This protein binds this small molecule.
Small molecule (SMILES): CC(=O)N[C@H]1[C@H](O[C@H]2[C@H](O)[C@@H](NC(C)=O)CO[C@@H]2CO)O[C@H](CO)[C@@H](O)[C@@H]1O

Sequence of chain 1.B:
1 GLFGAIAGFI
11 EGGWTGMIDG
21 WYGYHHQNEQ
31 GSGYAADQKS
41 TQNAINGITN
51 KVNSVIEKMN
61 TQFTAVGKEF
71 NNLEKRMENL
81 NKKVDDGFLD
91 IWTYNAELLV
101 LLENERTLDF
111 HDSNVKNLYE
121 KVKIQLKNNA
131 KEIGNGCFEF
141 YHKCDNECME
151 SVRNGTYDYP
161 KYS

Binding-site contacts:
Ligand atom C1 contacts residue THR156 of chain 1.B at 4.1 Å.
Ligand atom C4 contacts residue ASN154 of chain 1.B at 4.2 Å.
Ligand atom C2 contacts residue ASN154 of chain 1.B at 2.4 Å.
Ligand atom C3 contacts residue ASN154 of chain 1.B at 3.8 Å.
Ligand atom C5 contacts residue ASN154 of chain 1.B at 3.7 Å.
Ligand atom C7 contacts residue ASN154 of chain 1.B at 3.6 Å.
Ligand atom C2 contacts residue THR156 of chain 1.B at 4.5 Å.
Ligand atom O5 contacts residue ASN154 of chain 1.B at 2.4 Å (h-bond).
Ligand atom O7 contacts residue ASN154 of chain 1.B at 3.9 Å.
Ligand atom O5 contacts residue THR156 of chain 1.B at 3.5 Å.
Ligand atom O6 contacts residue THR156 of chain 1.B at 4.0 Å.
Ligand atom O7 contacts residue THR156 of chain 1.B at 4.1 Å.
Ligand atom N2 contacts residue ASN154 of chain 1.B at 2.9 Å (h-bond).
Ligand atom C1 contacts residue ASN154 of chain 1.B at 1.4 Å.